Binding-site contacts:
Ligand atom N2 contacts residue HIS212 of chain 1.O at 4.0 Å.
Ligand atom N2 contacts residue GLU117 of chain 1.O at 3.1 Å (salt-bridge).
Ligand atom C1 contacts residue HIS141 of chain 1.O at 4.0 Å.
Ligand atom P contacts residue THR115 of chain 1.O at 3.7 Å.
Ligand atom O2P contacts residue GLY31 of chain 1.O at 3.5 Å (h-bond).
Ligand atom O4P contacts residue SER75 of chain 1.O at 3.2 Å (h-bond).
Ligand atom P contacts residue ASN32 of chain 1.O at 3.7 Å.
Ligand atom C1 contacts residue ASN32 of chain 1.O at 3.5 Å.
Ligand atom O2 contacts residue ZN1 of chain 1.WA at 2.3 Å.
Ligand atom O3P contacts residue SER75 of chain 1.O at 3.9 Å.
Ligand atom O2 contacts residue HIS212 of chain 1.O at 3.0 Å (h-bond).
Ligand atom O1P contacts residue SER116 of chain 1.O at 3.7 Å.
Ligand atom C2 contacts residue ASN29 of chain 1.O at 3.4 Å.
Ligand atom C1 contacts residue GLY31 of chain 1.O at 3.8 Å.
Ligand atom N2 contacts residue ZN1 of chain 1.WA at 2.8 Å.
Ligand atom P contacts residue GLY76 of chain 1.O at 3.8 Å.
Ligand atom C1 contacts residue ZN1 of chain 1.WA at 2.6 Å.
Ligand atom O1P contacts residue ASN29 of chain 1.O at 3.7 Å.
Ligand atom O2 contacts residue HIS141 of chain 1.O at 3.2 Å (h-bond).
Ligand atom O3P contacts residue ASN29 of chain 1.O at 2.7 Å (h-bond).
Ligand atom O1 contacts residue ZN1 of chain 1.WA at 2.1 Å.
Ligand atom O4P contacts residue THR115 of chain 1.O at 3.8 Å.
Ligand atom O2P contacts residue THR115 of chain 1.O at 2.4 Å (h-bond).
Ligand atom O1 contacts residue ASN32 of chain 1.O at 3.8 Å.
Ligand atom O1 contacts residue HIS143 of chain 1.O at 3.2 Å (h-bond).
Ligand atom O1 contacts residue GLY31 of chain 1.O at 2.8 Å (h-bond).
Ligand atom C2 contacts residue ASN32 of chain 1.O at 3.7 Å.
Ligand atom O1 contacts residue GLY30 of chain 1.O at 3.6 Å.
Ligand atom O3P contacts residue GLY74 of chain 1.O at 3.8 Å.
Ligand atom O3P contacts residue GLY76 of chain 1.O at 2.9 Å (h-bond).
Ligand atom O4P contacts residue GLY76 of chain 1.O at 3.5 Å (h-bond).
Ligand atom N2 contacts residue ASN32 of chain 1.O at 3.7 Å.
Ligand atom O2 contacts residue GLU117 of chain 1.O at 2.5 Å (salt-bridge).
Ligand atom O4P contacts residue SER116 of chain 1.O at 2.9 Å (h-bond).
Ligand atom O2P contacts residue SER116 of chain 1.O at 4.0 Å.
Ligand atom N2 contacts residue HIS141 of chain 1.O at 4.0 Å.
Ligand atom O1 contacts residue HIS141 of chain 1.O at 3.3 Å (h-bond).
Ligand atom P contacts residue ASN29 of chain 1.O at 3.6 Å.
Ligand atom O2P contacts residue ASN32 of chain 1.O at 2.7 Å (h-bond).
Ligand atom O1P contacts residue ASN32 of chain 1.O at 3.4 Å (h-bond).

Sequence of chain 1.O:
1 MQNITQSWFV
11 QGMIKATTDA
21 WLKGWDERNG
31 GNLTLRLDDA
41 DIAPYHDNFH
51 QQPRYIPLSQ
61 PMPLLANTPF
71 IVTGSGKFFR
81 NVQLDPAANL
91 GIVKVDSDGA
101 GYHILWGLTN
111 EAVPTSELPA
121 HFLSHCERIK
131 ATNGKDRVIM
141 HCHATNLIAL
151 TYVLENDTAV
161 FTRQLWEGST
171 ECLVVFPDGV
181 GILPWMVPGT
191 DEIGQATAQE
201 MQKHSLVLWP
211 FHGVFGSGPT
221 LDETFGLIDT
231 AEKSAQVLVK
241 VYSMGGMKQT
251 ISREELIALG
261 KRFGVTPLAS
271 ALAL

The small molecule below binds the protein below.
Small molecule (SMILES): O=C(COP(=O)(O)O)NO